This protein binds this small molecule.
Small molecule (SMILES): CC(=O)N[C@@H]1[C@@H](O)[C@H](O)[C@@H](CO)O[C@H]1O

Sequence of chain 3.C:
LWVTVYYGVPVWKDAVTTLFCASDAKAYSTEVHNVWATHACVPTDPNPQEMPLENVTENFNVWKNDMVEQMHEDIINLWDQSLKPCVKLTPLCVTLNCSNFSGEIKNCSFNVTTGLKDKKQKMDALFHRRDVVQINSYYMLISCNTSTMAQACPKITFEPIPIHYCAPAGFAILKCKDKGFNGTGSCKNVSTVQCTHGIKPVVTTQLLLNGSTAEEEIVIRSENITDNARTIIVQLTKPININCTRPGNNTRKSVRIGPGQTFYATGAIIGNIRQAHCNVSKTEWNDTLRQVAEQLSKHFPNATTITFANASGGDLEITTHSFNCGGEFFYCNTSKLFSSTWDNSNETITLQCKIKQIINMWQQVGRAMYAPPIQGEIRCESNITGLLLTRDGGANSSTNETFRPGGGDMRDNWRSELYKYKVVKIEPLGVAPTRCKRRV

Binding-site contacts:
Ligand atom C7 contacts residue SER246 of chain 3.C at 4.1 Å.
Ligand atom C3 contacts residue ASN206 of chain 3.C at 3.8 Å.
Ligand atom N2 contacts residue ASN206 of chain 3.C at 2.9 Å (h-bond).
Ligand atom C5 contacts residue ASN206 of chain 3.C at 3.7 Å.
Ligand atom C7 contacts residue ASN206 of chain 3.C at 3.5 Å.
Ligand atom O5 contacts residue ASN206 of chain 3.C at 2.4 Å (h-bond).
Ligand atom C8 contacts residue THR208 of chain 3.C at 3.2 Å.
Ligand atom C5 contacts residue THR208 of chain 3.C at 4.5 Å.
Ligand atom C1 contacts residue THR208 of chain 3.C at 3.9 Å.
Ligand atom C3 contacts residue THR208 of chain 3.C at 3.7 Å.
Ligand atom C7 contacts residue THR208 of chain 3.C at 3.6 Å.
Ligand atom C8 contacts residue SER246 of chain 3.C at 3.2 Å.
Ligand atom N2 contacts residue THR208 of chain 3.C at 3.2 Å (h-bond).
Ligand atom C1 contacts residue ASN206 of chain 3.C at 1.4 Å.
Ligand atom C2 contacts residue THR208 of chain 3.C at 4.0 Å.
Ligand atom C2 contacts residue ASN206 of chain 3.C at 2.5 Å.
Ligand atom O3 contacts residue THR208 of chain 3.C at 4.1 Å.
Ligand atom C4 contacts residue ASN206 of chain 3.C at 4.2 Å.
Ligand atom O7 contacts residue SER246 of chain 3.C at 4.1 Å.
Ligand atom C8 contacts residue GLU247 of chain 3.C at 4.3 Å.
Ligand atom O7 contacts residue ASN206 of chain 3.C at 3.7 Å.